A protein and the small-molecule ligand that binds it are described below.
Small molecule (SMILES): Nc1ncnc2c1ncn2[C@@H]1O[C@H](CO[P](=O)(O)O[P](=O)(O)NP(=O)(O)O)[C@@H](O)[C@H]1O

Sequence of chain 1.A:
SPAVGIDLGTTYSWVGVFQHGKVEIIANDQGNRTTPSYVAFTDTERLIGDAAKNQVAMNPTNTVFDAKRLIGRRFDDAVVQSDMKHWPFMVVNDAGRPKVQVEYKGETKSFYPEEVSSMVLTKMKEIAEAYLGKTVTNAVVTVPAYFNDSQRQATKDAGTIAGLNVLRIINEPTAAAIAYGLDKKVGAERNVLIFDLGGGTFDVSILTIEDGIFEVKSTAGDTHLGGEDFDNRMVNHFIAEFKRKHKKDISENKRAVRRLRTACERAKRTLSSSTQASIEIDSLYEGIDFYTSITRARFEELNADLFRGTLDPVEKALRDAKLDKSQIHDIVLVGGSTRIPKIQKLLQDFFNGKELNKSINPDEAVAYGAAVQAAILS

Binding-site contacts:
Ligand atom O2B contacts residue MG1 of chain 1.D at 2.4 Å.
Ligand atom O4' contacts residue GLY358 of chain 1.A at 3.3 Å.
Ligand atom C5' contacts residue GLY221 of chain 1.A at 3.5 Å.
Ligand atom C2 contacts residue SER294 of chain 1.A at 3.3 Å.
Ligand atom O3A contacts residue THR33 of chain 1.A at 3.1 Å (h-bond).
Ligand atom N9 contacts residue GLY358 of chain 1.A at 3.5 Å (h-bond).
Ligand atom O3G contacts residue GLY220 of chain 1.A at 3.4 Å.
Ligand atom O2' contacts residue GLU287 of chain 1.A at 2.5 Å (salt-bridge).
Ligand atom PG contacts residue GLY221 of chain 1.A at 3.5 Å.
Ligand atom O2G contacts residue THR32 of chain 1.A at 3.4 Å.
Ligand atom O2A contacts residue GLY357 of chain 1.A at 3.4 Å.
Ligand atom O3' contacts residue GLY249 of chain 1.A at 3.3 Å.
Ligand atom O1A contacts residue TRP36 of chain 1.A at 3.2 Å (h-bond).
Ligand atom O3G contacts residue GLY221 of chain 1.A at 3.5 Å (h-bond).
Ligand atom C4' contacts residue GLY221 of chain 1.A at 3.5 Å.
Ligand atom N3B contacts residue GLY220 of chain 1.A at 3.3 Å.
Ligand atom O4' contacts residue SER359 of chain 1.A at 3.5 Å (h-bond).
Ligand atom C2' contacts residue GLU287 of chain 1.A at 3.3 Å.
Ligand atom O1B contacts residue TYR34 of chain 1.A at 2.8 Å (h-bond).
Ligand atom O1B contacts residue GLY31 of chain 1.A at 3.4 Å.
Ligand atom C4 contacts residue GLY358 of chain 1.A at 3.2 Å.
Ligand atom N3 contacts residue GLY358 of chain 1.A at 3.5 Å (h-bond).
Ligand atom N3B contacts residue GLY221 of chain 1.A at 3.5 Å (h-bond).
Ligand atom O2G contacts residue GLY222 of chain 1.A at 2.8 Å (h-bond).
Ligand atom O1B contacts residue THR32 of chain 1.A at 3.2 Å (h-bond).
Ligand atom O5' contacts residue GLY358 of chain 1.A at 3.3 Å (h-bond).
Ligand atom O1G contacts residue THR32 of chain 1.A at 2.8 Å (h-bond).
Ligand atom O2G contacts residue THR33 of chain 1.A at 3.0 Å (h-bond).
Ligand atom O2A contacts residue GLY358 of chain 1.A at 3.2 Å (h-bond).
Ligand atom O3G contacts residue GLY222 of chain 1.A at 3.4 Å (h-bond).
Ligand atom O5' contacts residue GLY221 of chain 1.A at 3.6 Å (h-bond).
Ligand atom O3' contacts residue LYS290 of chain 1.A at 3.2 Å (salt-bridge).
Ligand atom C5 contacts residue GLY358 of chain 1.A at 3.4 Å.
Ligand atom N1 contacts residue SER294 of chain 1.A at 2.6 Å (h-bond).
Ligand atom O3G contacts residue THR223 of chain 1.A at 2.5 Å (h-bond).
Ligand atom O3' contacts residue GLY221 of chain 1.A at 3.5 Å.
Ligand atom O1B contacts residue THR33 of chain 1.A at 2.8 Å (h-bond).
Ligand atom O2' contacts residue LYS290 of chain 1.A at 2.7 Å (salt-bridge).
Ligand atom O2G contacts residue GLY221 of chain 1.A at 3.1 Å (h-bond).
Ligand atom PB contacts residue THR33 of chain 1.A at 3.5 Å.